Binding-site contacts:
Ligand atom CG2 contacts residue PHE71 of chain 17.A at 4.0 Å (hydrophobic).
Ligand atom CD1 contacts residue THR349 of chain 17.A at 4.3 Å.

This protein binds this small molecule.
Small molecule (SMILES): CC[C@H](C)[C@@H](C=O)NC(=O)[C@H](CO)NC(=O)[C@H](CCCCN)NC(=O)[C@@H](N)C(C)C

Sequence of chain 17.A:
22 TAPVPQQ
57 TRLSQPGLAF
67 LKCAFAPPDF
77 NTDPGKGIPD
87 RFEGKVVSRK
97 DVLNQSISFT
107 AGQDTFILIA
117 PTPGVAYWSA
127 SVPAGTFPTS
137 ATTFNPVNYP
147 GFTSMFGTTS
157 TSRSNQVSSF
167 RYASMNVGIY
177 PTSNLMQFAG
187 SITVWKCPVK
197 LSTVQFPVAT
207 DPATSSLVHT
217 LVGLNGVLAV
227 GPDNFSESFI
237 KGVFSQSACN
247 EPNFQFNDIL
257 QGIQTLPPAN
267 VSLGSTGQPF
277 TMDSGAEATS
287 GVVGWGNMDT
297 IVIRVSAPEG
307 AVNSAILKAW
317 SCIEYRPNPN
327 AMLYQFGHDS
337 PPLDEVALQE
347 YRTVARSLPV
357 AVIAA